The small molecule below binds the protein below.
Small molecule (SMILES): CC(=O)N[C@H]1[C@H](O[C@H]2[C@H](O)[C@@H](NC(C)=O)CO[C@@H]2CO)O[C@H](CO)[C@@H](O)[C@@H]1O

Binding-site contacts:
Ligand atom O6 contacts residue VAL335 of chain 1.B at 3.8 Å.
Ligand atom C6 contacts residue VAL335 of chain 1.B at 4.3 Å (hydrophobic).
Ligand atom C4 contacts residue ASN332 of chain 1.B at 4.2 Å.
Ligand atom C3 contacts residue ASN332 of chain 1.B at 3.7 Å.
Ligand atom C6 contacts residue SER334 of chain 1.B at 4.0 Å.
Ligand atom C7 contacts residue ASN332 of chain 1.B at 3.5 Å.
Ligand atom C2 contacts residue ASN332 of chain 1.B at 2.4 Å.
Ligand atom O5 contacts residue ASN332 of chain 1.B at 2.3 Å (h-bond).
Ligand atom O5 contacts residue VAL335 of chain 1.B at 3.7 Å.
Ligand atom O5 contacts residue SER334 of chain 1.B at 3.6 Å.
Ligand atom C1 contacts residue SER334 of chain 1.B at 3.8 Å.
Ligand atom N2 contacts residue ASN332 of chain 1.B at 2.9 Å (h-bond).
Ligand atom C5 contacts residue ASN332 of chain 1.B at 3.6 Å.
Ligand atom O7 contacts residue ASN332 of chain 1.B at 4.3 Å.
Ligand atom C8 contacts residue ASN332 of chain 1.B at 3.7 Å.
Ligand atom C1 contacts residue ASN332 of chain 1.B at 1.4 Å.
Ligand atom C5 contacts residue SER334 of chain 1.B at 3.7 Å.

Sequence of chain 1.B:
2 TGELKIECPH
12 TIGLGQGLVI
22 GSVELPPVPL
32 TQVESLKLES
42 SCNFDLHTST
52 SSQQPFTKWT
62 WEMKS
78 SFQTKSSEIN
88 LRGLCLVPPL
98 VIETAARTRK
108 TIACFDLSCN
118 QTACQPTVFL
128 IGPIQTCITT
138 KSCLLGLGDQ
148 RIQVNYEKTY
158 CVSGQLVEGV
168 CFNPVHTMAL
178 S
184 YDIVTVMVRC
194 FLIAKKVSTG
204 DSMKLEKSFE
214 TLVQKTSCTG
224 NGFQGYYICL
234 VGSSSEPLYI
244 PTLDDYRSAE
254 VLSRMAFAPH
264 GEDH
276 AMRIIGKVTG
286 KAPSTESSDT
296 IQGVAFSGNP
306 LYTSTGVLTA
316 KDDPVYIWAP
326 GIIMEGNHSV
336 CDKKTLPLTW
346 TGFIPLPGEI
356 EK